Binding-site contacts:
Ligand atom C3 contacts residue PRO277 of chain 1.D at 3.9 Å (hydrophobic).
Ligand atom S contacts residue TRP299 of chain 1.D at 4.3 Å.
Ligand atom C2 contacts residue HEM1 of chain 1.W at 4.1 Å.
Ligand atom C1 contacts residue HEM1 of chain 1.W at 3.8 Å.
Ligand atom N1 contacts residue PRO277 of chain 1.D at 3.4 Å.
Ligand atom C2 contacts residue GLY298 of chain 1.D at 3.6 Å.
Ligand atom C3 contacts residue GLU304 of chain 1.D at 3.7 Å.
Ligand atom N2 contacts residue HEM1 of chain 1.W at 3.6 Å.
Ligand atom C3 contacts residue TRP299 of chain 1.D at 4.0 Å (hydrophobic).
Ligand atom S contacts residue HEM1 of chain 1.W at 3.1 Å (h-bond).
Ligand atom S contacts residue GLY298 of chain 1.D at 4.1 Å.
Ligand atom N1 contacts residue TRP299 of chain 1.D at 2.9 Å (h-bond).
Ligand atom C3 contacts residue HEM1 of chain 1.W at 3.7 Å.
Ligand atom N1 contacts residue HEM1 of chain 1.W at 4.0 Å.
Ligand atom C1 contacts residue VAL279 of chain 1.D at 3.5 Å (hydrophobic).
Ligand atom N1 contacts residue TYR300 of chain 1.D at 3.9 Å.
Ligand atom N2 contacts residue GLU304 of chain 1.D at 3.0 Å (salt-bridge).
Ligand atom C1 contacts residue PHE296 of chain 1.D at 3.9 Å (hydrophobic).
Ligand atom S contacts residue PRO277 of chain 1.D at 4.4 Å.
Ligand atom N2 contacts residue PRO277 of chain 1.D at 4.3 Å.
Ligand atom C2 contacts residue ASN297 of chain 1.D at 4.2 Å.
Ligand atom C2 contacts residue PRO277 of chain 1.D at 3.5 Å (hydrophobic).
Ligand atom N1 contacts residue GLU304 of chain 1.D at 2.9 Å (salt-bridge).

A protein and the small-molecule ligand that binds it are described below.
Small molecule (SMILES): CCSC(=N)N

Sequence of chain 1.D:
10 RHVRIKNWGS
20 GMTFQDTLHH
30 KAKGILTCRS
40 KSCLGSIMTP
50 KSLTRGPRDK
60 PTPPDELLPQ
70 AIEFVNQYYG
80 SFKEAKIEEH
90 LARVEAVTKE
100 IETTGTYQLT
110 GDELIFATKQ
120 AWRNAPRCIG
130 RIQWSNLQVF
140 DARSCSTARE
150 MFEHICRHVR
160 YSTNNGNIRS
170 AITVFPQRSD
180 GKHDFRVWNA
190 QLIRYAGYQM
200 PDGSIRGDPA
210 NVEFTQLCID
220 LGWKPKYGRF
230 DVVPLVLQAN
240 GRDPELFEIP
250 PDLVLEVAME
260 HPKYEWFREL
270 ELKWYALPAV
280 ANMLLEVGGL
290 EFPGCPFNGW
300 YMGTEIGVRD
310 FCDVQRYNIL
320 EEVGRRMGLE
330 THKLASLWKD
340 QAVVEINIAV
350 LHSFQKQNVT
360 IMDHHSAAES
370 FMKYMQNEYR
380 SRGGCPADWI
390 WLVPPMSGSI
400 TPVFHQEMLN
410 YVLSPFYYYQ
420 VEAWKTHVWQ